The protein below binds the small molecule below.
Small molecule (SMILES): CC(=O)NCCNc1cccc2c(S(=O)(=O)O)cccc12

Binding-site contacts:
Ligand atom C3 contacts residue HIS53 of chain 21.A at 4.0 Å.
Ligand atom C7 contacts residue HIS56 of chain 21.A at 3.8 Å.
Ligand atom C5 contacts residue HIS53 of chain 21.A at 3.7 Å.
Ligand atom N6' contacts residue HIS53 of chain 21.A at 3.8 Å.
Ligand atom C2 contacts residue HIS53 of chain 21.A at 4.4 Å.
Ligand atom O2' contacts residue HIS52 of chain 21.A at 2.7 Å (h-bond).
Ligand atom O3S contacts residue HIS56 of chain 21.A at 3.4 Å.
Ligand atom C5' contacts residue HIS53 of chain 21.A at 4.2 Å.
Ligand atom O2S contacts residue HIS56 of chain 21.A at 4.4 Å.
Ligand atom O2' contacts residue CYS49 of chain 21.A at 3.9 Å.
Ligand atom C6 contacts residue HIS53 of chain 21.A at 3.8 Å.
Ligand atom C4 contacts residue HIS53 of chain 21.A at 3.5 Å.
Ligand atom C1 contacts residue HIS53 of chain 21.A at 4.4 Å.
Ligand atom N3' contacts residue CYS49 of chain 21.A at 3.1 Å (h-bond).
Ligand atom C2' contacts residue HIS52 of chain 21.A at 3.9 Å.
Ligand atom C1' contacts residue CYS49 of chain 21.A at 1.8 Å (hydrophobic).
Ligand atom C7 contacts residue HIS52 of chain 21.A at 3.6 Å.
Ligand atom C2' contacts residue CYS49 of chain 21.A at 2.8 Å (hydrophobic).
Ligand atom C6 contacts residue HIS52 of chain 21.A at 3.6 Å.
Ligand atom C8 contacts residue HIS56 of chain 21.A at 3.9 Å.
Ligand atom C4' contacts residue CYS49 of chain 21.A at 4.5 Å (hydrophobic).
Ligand atom C5' contacts residue CYS49 of chain 21.A at 3.8 Å (hydrophobic).
Ligand atom C10 contacts residue HIS53 of chain 21.A at 3.4 Å.
Ligand atom C7 contacts residue HIS53 of chain 21.A at 4.2 Å.
Ligand atom C9 contacts residue HIS53 of chain 21.A at 4.0 Å.

Sequence of chain 21.A:
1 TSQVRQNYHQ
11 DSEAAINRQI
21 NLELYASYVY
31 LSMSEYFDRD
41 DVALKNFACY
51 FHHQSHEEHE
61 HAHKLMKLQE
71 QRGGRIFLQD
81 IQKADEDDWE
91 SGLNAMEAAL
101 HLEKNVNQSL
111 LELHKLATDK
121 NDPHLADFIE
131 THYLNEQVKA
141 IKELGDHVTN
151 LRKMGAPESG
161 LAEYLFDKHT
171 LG